A protein and the small-molecule ligand that binds it are described below.
Small molecule (SMILES): CC(=O)N[C@H]1[C@H](O[C@H]2[C@H](O)[C@@H](NC(C)=O)CO[C@@H]2CO)O[C@H](CO)[C@@H](O[C@@H]2O[C@H](CO)[C@@H](O)[C@H](O)[C@@H]2O)[C@@H]1O

Binding-site contacts:
Ligand atom O5 contacts residue ASN240 of chain 1.C at 3.2 Å (h-bond).
Ligand atom C8 contacts residue ASP241 of chain 1.C at 3.9 Å.
Ligand atom C7 contacts residue ASN169 of chain 1.C at 3.9 Å.
Ligand atom O7 contacts residue ASN169 of chain 1.C at 4.0 Å.
Ligand atom N2 contacts residue ASN240 of chain 1.C at 3.3 Å (h-bond).
Ligand atom C2 contacts residue ASN169 of chain 1.C at 2.5 Å.
Ligand atom C4 contacts residue ASN169 of chain 1.C at 3.9 Å.
Ligand atom C8 contacts residue SER221 of chain 1.B at 3.8 Å.
Ligand atom O6 contacts residue ASN169 of chain 1.C at 4.5 Å.
Ligand atom C8 contacts residue ASN240 of chain 1.C at 4.1 Å.
Ligand atom C3 contacts residue ASN240 of chain 1.C at 3.8 Å.
Ligand atom O5 contacts residue ASN169 of chain 1.C at 2.5 Å (h-bond).
Ligand atom C3 contacts residue ASN169 of chain 1.C at 3.7 Å.
Ligand atom C4 contacts residue ASN240 of chain 1.C at 4.3 Å.
Ligand atom O4 contacts residue ASN240 of chain 1.C at 4.5 Å.
Ligand atom C1 contacts residue ASN169 of chain 1.C at 1.4 Å.
Ligand atom O7 contacts residue ALA242 of chain 1.C at 4.4 Å.
Ligand atom C1 contacts residue ASN240 of chain 1.C at 3.9 Å.
Ligand atom C7 contacts residue ALA242 of chain 1.C at 4.1 Å (hydrophobic).
Ligand atom C7 contacts residue ASN240 of chain 1.C at 4.2 Å.
Ligand atom C2 contacts residue ASN240 of chain 1.C at 4.1 Å.
Ligand atom C5 contacts residue ASN169 of chain 1.C at 3.3 Å.
Ligand atom C8 contacts residue ALA242 of chain 1.C at 3.9 Å (hydrophobic).
Ligand atom C6 contacts residue ASN169 of chain 1.C at 3.1 Å.
Ligand atom C5 contacts residue ASN240 of chain 1.C at 4.0 Å.
Ligand atom N2 contacts residue ASN169 of chain 1.C at 3.2 Å (h-bond).

Sequence of chain 1.C:
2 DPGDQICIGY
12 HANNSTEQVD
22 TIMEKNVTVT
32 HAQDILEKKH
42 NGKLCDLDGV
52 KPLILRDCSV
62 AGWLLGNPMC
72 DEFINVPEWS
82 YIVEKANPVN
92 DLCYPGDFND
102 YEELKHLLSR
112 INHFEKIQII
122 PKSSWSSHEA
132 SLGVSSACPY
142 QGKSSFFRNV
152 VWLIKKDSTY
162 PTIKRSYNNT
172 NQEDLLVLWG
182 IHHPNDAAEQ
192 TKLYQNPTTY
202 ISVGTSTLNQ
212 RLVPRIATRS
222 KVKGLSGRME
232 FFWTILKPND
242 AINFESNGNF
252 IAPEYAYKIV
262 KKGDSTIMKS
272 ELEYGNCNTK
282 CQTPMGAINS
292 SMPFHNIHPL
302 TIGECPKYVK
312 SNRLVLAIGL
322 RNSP

Sequence of chain 1.B:
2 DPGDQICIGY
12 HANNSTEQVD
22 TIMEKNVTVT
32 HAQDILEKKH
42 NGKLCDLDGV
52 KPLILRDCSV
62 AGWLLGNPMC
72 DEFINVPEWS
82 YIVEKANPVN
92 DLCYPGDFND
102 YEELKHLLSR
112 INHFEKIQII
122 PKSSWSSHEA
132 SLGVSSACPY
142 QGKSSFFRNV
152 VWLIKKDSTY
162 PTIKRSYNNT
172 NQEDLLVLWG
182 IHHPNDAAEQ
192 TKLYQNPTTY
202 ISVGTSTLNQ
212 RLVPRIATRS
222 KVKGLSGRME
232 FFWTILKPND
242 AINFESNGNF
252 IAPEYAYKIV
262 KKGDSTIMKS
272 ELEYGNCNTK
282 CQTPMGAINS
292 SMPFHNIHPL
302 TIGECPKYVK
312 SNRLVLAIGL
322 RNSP